Sequence of chain 2.A:
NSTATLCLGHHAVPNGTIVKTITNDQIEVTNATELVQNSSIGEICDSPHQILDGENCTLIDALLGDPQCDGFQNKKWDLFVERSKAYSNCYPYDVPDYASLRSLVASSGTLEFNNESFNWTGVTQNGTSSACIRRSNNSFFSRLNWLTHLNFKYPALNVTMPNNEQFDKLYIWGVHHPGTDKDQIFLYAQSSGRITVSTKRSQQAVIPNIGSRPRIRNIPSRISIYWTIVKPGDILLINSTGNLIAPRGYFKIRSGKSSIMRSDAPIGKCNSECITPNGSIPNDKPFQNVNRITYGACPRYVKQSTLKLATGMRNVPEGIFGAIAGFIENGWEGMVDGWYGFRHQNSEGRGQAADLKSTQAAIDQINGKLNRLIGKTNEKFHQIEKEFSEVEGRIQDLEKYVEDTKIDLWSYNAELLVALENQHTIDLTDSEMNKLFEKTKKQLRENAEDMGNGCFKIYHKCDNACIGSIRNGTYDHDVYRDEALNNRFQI

Binding-site contacts:
Ligand atom O5 contacts residue THR172 of chain 1.A at 4.1 Å.
Ligand atom C2 contacts residue ARG227 of chain 2.A at 4.0 Å.
Ligand atom C8 contacts residue ASN170 of chain 1.A at 4.4 Å.
Ligand atom C8 contacts residue PRO226 of chain 2.A at 4.2 Å (hydrophobic).
Ligand atom C7 contacts residue ARG227 of chain 2.A at 4.0 Å.
Ligand atom C7 contacts residue NAG1 of chain 1.G at 4.2 Å.
Ligand atom N2 contacts residue ASN170 of chain 1.A at 2.8 Å (h-bond).
Ligand atom C5 contacts residue ASN170 of chain 1.A at 3.6 Å.
Ligand atom C1 contacts residue ASN170 of chain 1.A at 1.4 Å.
Ligand atom C5 contacts residue ARG227 of chain 2.A at 4.3 Å.
Ligand atom C8 contacts residue ARG227 of chain 2.A at 4.4 Å.
Ligand atom C7 contacts residue ASN170 of chain 1.A at 3.7 Å.
Ligand atom C3 contacts residue SER224 of chain 2.A at 4.2 Å.
Ligand atom O7 contacts residue ASN170 of chain 1.A at 4.1 Å.
Ligand atom C8 contacts residue SER224 of chain 2.A at 3.3 Å.
Ligand atom C7 contacts residue SER224 of chain 2.A at 3.6 Å.
Ligand atom O7 contacts residue PRO226 of chain 2.A at 3.7 Å.
Ligand atom O7 contacts residue ARG225 of chain 2.A at 4.3 Å.
Ligand atom O6 contacts residue THR172 of chain 1.A at 4.4 Å.
Ligand atom C8 contacts residue ILE247 of chain 1.A at 4.1 Å (hydrophobic).
Ligand atom O7 contacts residue ARG227 of chain 2.A at 3.1 Å (salt-bridge).
Ligand atom C3 contacts residue ASN170 of chain 1.A at 3.7 Å.
Ligand atom C4 contacts residue ASN170 of chain 1.A at 4.1 Å.
Ligand atom C2 contacts residue ASN170 of chain 1.A at 2.3 Å.
Ligand atom O5 contacts residue ASN170 of chain 1.A at 2.3 Å (h-bond).
Ligand atom C2 contacts residue SER224 of chain 2.A at 4.2 Å.
Ligand atom C5 contacts residue THR172 of chain 1.A at 4.2 Å.
Ligand atom C1 contacts residue ARG227 of chain 2.A at 4.5 Å.
Ligand atom O5 contacts residue ARG227 of chain 2.A at 4.0 Å.
Ligand atom C6 contacts residue THR172 of chain 1.A at 3.8 Å.
Ligand atom C3 contacts residue ARG227 of chain 2.A at 4.5 Å.
Ligand atom C8 contacts residue NAG1 of chain 1.G at 3.5 Å.
Ligand atom O3 contacts residue ARG227 of chain 2.A at 4.1 Å.
Ligand atom C4 contacts residue ARG227 of chain 2.A at 4.0 Å.
Ligand atom O3 contacts residue SER224 of chain 2.A at 4.5 Å.
Ligand atom C6 contacts residue ARG227 of chain 2.A at 3.9 Å.
Ligand atom C7 contacts residue PRO226 of chain 2.A at 4.3 Å (hydrophobic).
Ligand atom N2 contacts residue SER224 of chain 2.A at 3.2 Å (h-bond).

The small molecule below binds the protein below.
Small molecule (SMILES): CC(=O)N[C@H]1[C@H](O[C@H]2[C@H](O)[C@@H](NC(C)=O)CO[C@@H]2CO)O[C@H](CO)[C@@H](O)[C@@H]1O

Sequence of chain 1.A:
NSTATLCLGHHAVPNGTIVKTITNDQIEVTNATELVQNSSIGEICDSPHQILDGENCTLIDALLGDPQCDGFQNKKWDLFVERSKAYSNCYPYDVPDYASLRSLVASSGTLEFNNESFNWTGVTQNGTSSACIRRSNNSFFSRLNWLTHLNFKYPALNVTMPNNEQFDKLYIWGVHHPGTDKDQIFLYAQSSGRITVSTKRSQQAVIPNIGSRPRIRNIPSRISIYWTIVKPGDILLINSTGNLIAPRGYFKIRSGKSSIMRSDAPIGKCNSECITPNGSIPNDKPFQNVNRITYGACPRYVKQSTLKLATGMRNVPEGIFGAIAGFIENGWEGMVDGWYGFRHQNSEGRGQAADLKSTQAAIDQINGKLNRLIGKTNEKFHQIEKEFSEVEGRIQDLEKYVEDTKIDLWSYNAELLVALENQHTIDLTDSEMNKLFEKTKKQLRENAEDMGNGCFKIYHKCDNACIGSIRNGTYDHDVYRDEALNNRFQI